The small molecule below binds the protein below.
Small molecule (SMILES): CN(C)Cc1nccn1-c1ccc(N2CC[C@H](NS(=O)(=O)CCc3ccc(Cl)s3)C2=O)c(F)c1

Sequence of chain 1.A:
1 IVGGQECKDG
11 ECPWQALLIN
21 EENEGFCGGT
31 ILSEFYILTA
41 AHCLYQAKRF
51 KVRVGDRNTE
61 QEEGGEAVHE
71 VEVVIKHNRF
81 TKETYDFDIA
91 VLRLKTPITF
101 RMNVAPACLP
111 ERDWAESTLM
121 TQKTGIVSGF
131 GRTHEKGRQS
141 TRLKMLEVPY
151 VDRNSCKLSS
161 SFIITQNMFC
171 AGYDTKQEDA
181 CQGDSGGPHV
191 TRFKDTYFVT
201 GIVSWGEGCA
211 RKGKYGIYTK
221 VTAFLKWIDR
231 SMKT

Binding-site contacts:
Ligand atom C2 contacts residue ASP179 of chain 1.A at 3.4 Å.
Ligand atom C50 contacts residue GLY206 of chain 1.A at 2.9 Å.
Ligand atom C2 contacts residue GLY216 of chain 1.A at 3.7 Å.
Ligand atom O3 contacts residue GLY206 of chain 1.A at 3.3 Å (h-bond).
Ligand atom N3 contacts residue GLU83 of chain 1.A at 3.5 Å (salt-bridge).
Ligand atom C22 contacts residue TRP205 of chain 1.A at 3.7 Å (hydrophobic).
Ligand atom CL1 contacts residue VAL203 of chain 1.A at 3.6 Å.
Ligand atom CL1 contacts residue TRP205 of chain 1.A at 3.7 Å.
Ligand atom N5 contacts residue LYS82 of chain 1.A at 3.6 Å (salt-bridge).
Ligand atom CL1 contacts residue TYR218 of chain 1.A at 3.6 Å.
Ligand atom O3 contacts residue TRP205 of chain 1.A at 3.4 Å.
Ligand atom C2 contacts residue ALA180 of chain 1.A at 3.7 Å (hydrophobic).
Ligand atom S2 contacts residue TRP205 of chain 1.A at 3.5 Å.
Ligand atom N3 contacts residue THR84 of chain 1.A at 3.4 Å (h-bond).
Ligand atom N5 contacts residue GLU83 of chain 1.A at 3.3 Å (salt-bridge).
Ligand atom O1 contacts residue CYS209 of chain 1.A at 3.6 Å (h-bond).
Ligand atom C11 contacts residue PHE162 of chain 1.A at 3.5 Å (hydrophobic).
Ligand atom C21 contacts residue GLY206 of chain 1.A at 3.6 Å.
Ligand atom C26 contacts residue TYR85 of chain 1.A at 3.7 Å (hydrophobic).
Ligand atom CL1 contacts residue GLY216 of chain 1.A at 3.6 Å.
Ligand atom C7 contacts residue THR84 of chain 1.A at 3.0 Å.
Ligand atom C15 contacts residue GLY206 of chain 1.A at 3.6 Å.
Ligand atom C3 contacts residue GLY208 of chain 1.A at 3.4 Å.
Ligand atom N2 contacts residue GLY206 of chain 1.A at 3.1 Å (h-bond).
Ligand atom C4 contacts residue GLY206 of chain 1.A at 3.7 Å.
Ligand atom C27 contacts residue TRP205 of chain 1.A at 3.8 Å (hydrophobic).
Ligand atom C3 contacts residue ALA180 of chain 1.A at 3.4 Å (hydrophobic).
Ligand atom S2 contacts residue VAL203 of chain 1.A at 3.7 Å.
Ligand atom C24 contacts residue TRP205 of chain 1.A at 3.5 Å (hydrophobic).
Ligand atom C12 contacts residue GLY206 of chain 1.A at 3.2 Å.
Ligand atom CL1 contacts residue ILE217 of chain 1.A at 3.4 Å.
Ligand atom O2 contacts residue GLN182 of chain 1.A at 3.3 Å.
Ligand atom C9 contacts residue TRP205 of chain 1.A at 3.5 Å (hydrophobic).
Ligand atom F1 contacts residue TYR85 of chain 1.A at 3.4 Å.
Ligand atom C14 contacts residue GLY206 of chain 1.A at 3.5 Å.
Ligand atom C3 contacts residue ASP179 of chain 1.A at 3.8 Å.
Ligand atom C1 contacts residue TRP205 of chain 1.A at 3.5 Å (hydrophobic).
Ligand atom C7 contacts residue PHE162 of chain 1.A at 3.7 Å (hydrophobic).
Ligand atom C10 contacts residue LYS82 of chain 1.A at 3.4 Å.
Ligand atom C16 contacts residue LYS82 of chain 1.A at 3.4 Å.